The small molecule below binds the protein below.
Small molecule (SMILES): Cc1nc(-c2ccc(OCCCCCN3CCN(c4ccnc(N)c4)C3=O)cc2)no1

Sequence of chain 2.A:
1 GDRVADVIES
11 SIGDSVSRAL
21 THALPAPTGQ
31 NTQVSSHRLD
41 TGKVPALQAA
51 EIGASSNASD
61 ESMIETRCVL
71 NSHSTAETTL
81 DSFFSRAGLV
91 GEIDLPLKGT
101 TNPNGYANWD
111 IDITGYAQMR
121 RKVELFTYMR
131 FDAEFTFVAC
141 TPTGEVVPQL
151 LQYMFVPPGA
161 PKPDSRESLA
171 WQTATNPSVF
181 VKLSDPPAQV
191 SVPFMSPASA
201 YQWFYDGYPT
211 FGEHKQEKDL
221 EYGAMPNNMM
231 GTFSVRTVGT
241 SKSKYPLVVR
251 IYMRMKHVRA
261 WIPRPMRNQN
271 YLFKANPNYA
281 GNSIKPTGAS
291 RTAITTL

Binding-site contacts:
Ligand atom C9 contacts residue ILE113 of chain 2.A at 3.7 Å (hydrophobic).
Ligand atom C12 contacts residue MET195 of chain 2.A at 3.8 Å (hydrophobic).
Ligand atom N6 contacts residue ILE24 of chain 2.C at 3.9 Å.
Ligand atom O3 contacts residue ILE113 of chain 2.A at 3.0 Å (h-bond).
Ligand atom C3 contacts residue ASP112 of chain 2.A at 3.0 Å.
Ligand atom C14 contacts residue MET195 of chain 2.A at 3.9 Å (hydrophobic).
Ligand atom C8 contacts residue TYR201 of chain 2.A at 3.3 Å (hydrophobic).
Ligand atom C13 contacts residue ILE111 of chain 2.A at 4.0 Å (hydrophobic).
Ligand atom N5 contacts residue PHE233 of chain 2.A at 3.2 Å.
Ligand atom N2 contacts residue TRP203 of chain 2.A at 3.9 Å.
Ligand atom C5 contacts residue TRP203 of chain 2.A at 3.8 Å (hydrophobic).
Ligand atom O2 contacts residue PHE233 of chain 2.A at 3.0 Å.
Ligand atom N5 contacts residue PHE137 of chain 2.A at 3.5 Å.
Ligand atom C16 contacts residue PHE155 of chain 2.A at 3.9 Å (hydrophobic).
Ligand atom C2 contacts residue ASP112 of chain 2.A at 2.8 Å.
Ligand atom N4 contacts residue TRP203 of chain 2.A at 3.6 Å (h-bond).
Ligand atom C18 contacts residue PHE155 of chain 2.A at 3.9 Å (hydrophobic).
Ligand atom C4 contacts residue TRP203 of chain 2.A at 4.0 Å (hydrophobic).
Ligand atom C17 contacts residue PHE135 of chain 2.A at 3.9 Å (hydrophobic).
Ligand atom C19 contacts residue VAL192 of chain 2.A at 3.4 Å (hydrophobic).
Ligand atom C7 contacts residue TYR201 of chain 2.A at 3.8 Å (hydrophobic).
Ligand atom C13 contacts residue PHE135 of chain 2.A at 3.4 Å (hydrophobic).
Ligand atom O1 contacts residue MET195 of chain 2.A at 3.2 Å.
Ligand atom N1 contacts residue ASP112 of chain 2.A at 3.9 Å.
Ligand atom C19 contacts residue ILE24 of chain 2.C at 3.5 Å (hydrophobic).
Ligand atom O3 contacts residue ASP112 of chain 2.A at 3.6 Å.
Ligand atom O2 contacts residue PHE137 of chain 2.A at 4.0 Å.
Ligand atom C15 contacts residue VAL192 of chain 2.A at 3.2 Å (hydrophobic).
Ligand atom C13 contacts residue MET195 of chain 2.A at 3.9 Å (hydrophobic).
Ligand atom N1 contacts residue THR114 of chain 2.A at 4.0 Å.
Ligand atom C16 contacts residue PHE135 of chain 2.A at 3.4 Å (hydrophobic).
Ligand atom C7 contacts residue ASN228 of chain 2.A at 3.8 Å.
Ligand atom C17 contacts residue PHE155 of chain 2.A at 3.7 Å (hydrophobic).
Ligand atom C15 contacts residue MET195 of chain 2.A at 3.8 Å (hydrophobic).
Ligand atom C2 contacts residue THR114 of chain 2.A at 3.6 Å.
Ligand atom C14 contacts residue PHE135 of chain 2.A at 3.7 Å (hydrophobic).
Ligand atom C16 contacts residue ILE111 of chain 2.A at 3.5 Å (hydrophobic).
Ligand atom N6 contacts residue PHE155 of chain 2.A at 3.8 Å.
Ligand atom C22 contacts residue VAL179 of chain 2.A at 3.4 Å (hydrophobic).
Ligand atom C14 contacts residue PHE155 of chain 2.A at 3.9 Å (hydrophobic).

Sequence of chain 2.C:
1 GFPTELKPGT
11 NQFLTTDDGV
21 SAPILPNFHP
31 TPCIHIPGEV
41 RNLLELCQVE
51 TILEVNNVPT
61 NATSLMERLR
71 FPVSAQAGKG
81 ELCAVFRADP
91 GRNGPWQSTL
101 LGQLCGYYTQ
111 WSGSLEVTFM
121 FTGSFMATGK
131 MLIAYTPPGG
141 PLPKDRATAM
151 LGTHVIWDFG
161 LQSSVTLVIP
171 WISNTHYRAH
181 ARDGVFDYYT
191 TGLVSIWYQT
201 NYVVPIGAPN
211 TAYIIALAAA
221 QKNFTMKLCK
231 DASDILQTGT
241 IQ